Sequence of chain 1.A:
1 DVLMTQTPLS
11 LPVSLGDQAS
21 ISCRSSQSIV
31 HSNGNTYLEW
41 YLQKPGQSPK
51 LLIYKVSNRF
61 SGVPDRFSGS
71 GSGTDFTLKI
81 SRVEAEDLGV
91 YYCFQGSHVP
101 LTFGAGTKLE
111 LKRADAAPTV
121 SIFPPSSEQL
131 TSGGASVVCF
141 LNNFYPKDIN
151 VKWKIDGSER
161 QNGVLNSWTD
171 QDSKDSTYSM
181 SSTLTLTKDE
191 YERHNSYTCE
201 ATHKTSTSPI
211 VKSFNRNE

Binding-site contacts:
Ligand atom CB contacts residue TRP54 of chain 1.B at 3.6 Å (hydrophobic).
Ligand atom OD2 contacts residue THR103 of chain 1.B at 3.4 Å.
Ligand atom N contacts residue HIS102 of chain 1.B at 2.9 Å (h-bond).
Ligand atom CA contacts residue HIS102 of chain 1.B at 3.6 Å.
Ligand atom O contacts residue ASN33 of chain 1.A at 3.4 Å (h-bond).
Ligand atom CD2 contacts residue TYR37 of chain 1.A at 3.6 Å (hydrophobic).
Ligand atom OD1 contacts residue HIS102 of chain 1.B at 3.2 Å (h-bond).
Ligand atom O contacts residue HIS102 of chain 1.B at 3.3 Å.
Ligand atom CG contacts residue TYR37 of chain 1.A at 3.4 Å (hydrophobic).
Ligand atom CZ contacts residue TRP54 of chain 1.B at 3.7 Å (hydrophobic).
Ligand atom O contacts residue HIS31 of chain 1.A at 2.9 Å (h-bond).
Ligand atom CZ contacts residue ASP56 of chain 1.B at 3.3 Å.
Ligand atom CD contacts residue TRP54 of chain 1.B at 3.7 Å (hydrophobic).
Ligand atom CG contacts residue LEU101 of chain 1.A at 3.6 Å (hydrophobic).
Ligand atom OD2 contacts residue HIS102 of chain 1.B at 3.5 Å (h-bond).
Ligand atom NH1 contacts residue TRP54 of chain 1.B at 3.4 Å.
Ligand atom CD2 contacts residue GLY96 of chain 1.A at 3.6 Å.
Ligand atom CG contacts residue ASP108 of chain 1.B at 3.7 Å.
Ligand atom NE2 contacts residue GLY96 of chain 1.A at 2.6 Å (h-bond).
Ligand atom CB contacts residue HIS102 of chain 1.B at 3.7 Å.
Ligand atom CD2 contacts residue GLY96 of chain 1.A at 3.7 Å.
Ligand atom CE1 contacts residue GLY96 of chain 1.A at 3.6 Å.
Ligand atom NH2 contacts residue HIS102 of chain 1.B at 3.4 Å (h-bond).
Ligand atom NE contacts residue HIS102 of chain 1.B at 3.6 Å (h-bond).
Ligand atom CZ contacts residue HIS102 of chain 1.B at 3.5 Å.
Ligand atom O contacts residue HIS31 of chain 1.A at 3.7 Å.
Ligand atom CD2 contacts residue HIS31 of chain 1.A at 3.6 Å.
Ligand atom NH2 contacts residue TRP55 of chain 1.B at 3.6 Å (h-bond).
Ligand atom N contacts residue SER97 of chain 1.A at 3.5 Å (h-bond).
Ligand atom CB contacts residue TYR37 of chain 1.A at 3.1 Å (hydrophobic).
Ligand atom ND1 contacts residue TYR37 of chain 1.A at 3.4 Å.
Ligand atom CE1 contacts residue SER60 of chain 1.B at 3.7 Å.
Ligand atom NH2 contacts residue ASP56 of chain 1.B at 2.8 Å (salt-bridge).
Ligand atom CE1 contacts residue ASP108 of chain 1.B at 3.1 Å.
Ligand atom CD1 contacts residue SER60 of chain 1.B at 3.6 Å.
Ligand atom ND1 contacts residue ASP108 of chain 1.B at 2.7 Å (salt-bridge).
Ligand atom N contacts residue SER97 of chain 1.A at 3.2 Å (h-bond).
Ligand atom CB contacts residue ASN33 of chain 1.A at 3.3 Å.
Ligand atom NH1 contacts residue ASP56 of chain 1.B at 2.6 Å (salt-bridge).
Ligand atom CG contacts residue HIS102 of chain 1.B at 3.5 Å.

The small molecule below binds the protein below.
Small molecule (SMILES): NC(N)=NCCC[C@H](NC(=O)[C@H](Cc1ccccc1)NC(=O)[C@@H]1CCC(=O)N1)C(=O)N[C@@H](CC1=NC=NC1)C(=O)N[C@H](C=O)CC(=O)O

Sequence of chain 1.B:
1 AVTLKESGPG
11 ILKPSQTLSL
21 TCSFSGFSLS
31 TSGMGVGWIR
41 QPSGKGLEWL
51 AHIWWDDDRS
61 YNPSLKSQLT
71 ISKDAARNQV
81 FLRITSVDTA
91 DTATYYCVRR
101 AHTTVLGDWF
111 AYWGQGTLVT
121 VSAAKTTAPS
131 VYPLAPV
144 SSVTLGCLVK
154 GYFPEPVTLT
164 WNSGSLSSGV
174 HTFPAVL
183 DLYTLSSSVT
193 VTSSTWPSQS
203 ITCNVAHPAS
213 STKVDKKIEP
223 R